Binding-site contacts:
Ligand atom C6 contacts residue GLN343 of chain 1.D at 4.2 Å.
Ligand atom C5 contacts residue ASN366 of chain 1.D at 3.7 Å.
Ligand atom C4 contacts residue ASN366 of chain 1.D at 4.2 Å.
Ligand atom C3 contacts residue ASN366 of chain 1.D at 3.8 Å.
Ligand atom N2 contacts residue THR250 of chain 1.D at 3.9 Å.
Ligand atom C7 contacts residue THR250 of chain 1.D at 4.3 Å.
Ligand atom C1 contacts residue ASN366 of chain 1.D at 1.4 Å.
Ligand atom N2 contacts residue ASN366 of chain 1.D at 2.9 Å (h-bond).
Ligand atom O5 contacts residue ASN366 of chain 1.D at 2.4 Å (h-bond).
Ligand atom C7 contacts residue ASN366 of chain 1.D at 3.8 Å.
Ligand atom C8 contacts residue THR250 of chain 1.D at 3.6 Å.
Ligand atom C2 contacts residue ASN366 of chain 1.D at 2.4 Å.
Ligand atom O7 contacts residue ASN366 of chain 1.D at 4.3 Å.
Ligand atom C5 contacts residue GLN343 of chain 1.D at 4.5 Å.

The protein below binds the small molecule below.
Small molecule (SMILES): CC(=O)N[C@@H]1[C@@H](O)[C@H](O)[C@@H](CO)O[C@H]1O

Sequence of chain 1.D:
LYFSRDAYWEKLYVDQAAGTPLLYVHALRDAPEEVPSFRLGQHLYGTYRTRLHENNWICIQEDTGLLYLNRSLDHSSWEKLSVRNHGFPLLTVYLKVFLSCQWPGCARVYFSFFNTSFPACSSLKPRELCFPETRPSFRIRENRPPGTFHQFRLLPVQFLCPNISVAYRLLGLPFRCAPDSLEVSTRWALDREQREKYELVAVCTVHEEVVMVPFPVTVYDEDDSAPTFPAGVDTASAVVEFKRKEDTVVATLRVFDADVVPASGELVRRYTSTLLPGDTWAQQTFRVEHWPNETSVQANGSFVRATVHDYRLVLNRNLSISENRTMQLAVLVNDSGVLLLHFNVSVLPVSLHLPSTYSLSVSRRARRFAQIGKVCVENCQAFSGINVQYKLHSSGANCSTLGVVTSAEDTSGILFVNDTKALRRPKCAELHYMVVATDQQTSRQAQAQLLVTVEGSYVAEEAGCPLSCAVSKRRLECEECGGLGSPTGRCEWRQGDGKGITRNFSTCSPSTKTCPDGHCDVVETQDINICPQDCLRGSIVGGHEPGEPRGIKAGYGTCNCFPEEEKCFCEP